Sequence of chain 1.A:
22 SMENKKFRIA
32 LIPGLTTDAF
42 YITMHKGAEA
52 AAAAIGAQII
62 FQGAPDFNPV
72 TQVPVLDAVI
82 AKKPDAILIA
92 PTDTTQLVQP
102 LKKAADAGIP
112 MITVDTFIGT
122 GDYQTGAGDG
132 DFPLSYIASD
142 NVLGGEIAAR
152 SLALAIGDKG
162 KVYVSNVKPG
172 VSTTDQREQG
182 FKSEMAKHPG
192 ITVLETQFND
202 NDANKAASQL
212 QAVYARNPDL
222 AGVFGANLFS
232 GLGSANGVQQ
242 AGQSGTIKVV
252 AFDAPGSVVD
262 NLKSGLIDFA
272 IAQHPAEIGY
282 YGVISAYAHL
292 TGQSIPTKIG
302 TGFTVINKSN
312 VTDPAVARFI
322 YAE

Binding-site contacts:
Ligand atom O3 contacts residue ASP254 of chain 1.A at 2.6 Å (salt-bridge).
Ligand atom O6 contacts residue ASN228 of chain 1.A at 3.1 Å (h-bond).
Ligand atom C4 contacts residue PHE41 of chain 1.A at 3.8 Å (hydrophobic).
Ligand atom C3 contacts residue ASP254 of chain 1.A at 3.5 Å.
Ligand atom C4 contacts residue GLN274 of chain 1.A at 3.9 Å.
Ligand atom O3 contacts residue ASN228 of chain 1.A at 3.5 Å.
Ligand atom O4 contacts residue PHE41 of chain 1.A at 3.7 Å.
Ligand atom O4 contacts residue GLN274 of chain 1.A at 2.9 Å (h-bond).
Ligand atom O5 contacts residue THR117 of chain 1.A at 4.0 Å.
Ligand atom O2 contacts residue PHE41 of chain 1.A at 3.5 Å.
Ligand atom O1 contacts residue PHE41 of chain 1.A at 3.2 Å.
Ligand atom O2 contacts residue ASP39 of chain 1.A at 2.7 Å (salt-bridge).
Ligand atom C1 contacts residue ASP254 of chain 1.A at 3.5 Å.
Ligand atom C2 contacts residue ASP254 of chain 1.A at 4.1 Å.
Ligand atom C3 contacts residue GLN274 of chain 1.A at 3.7 Å.
Ligand atom C3 contacts residue PHE41 of chain 1.A at 3.8 Å (hydrophobic).
Ligand atom C1 contacts residue ASN228 of chain 1.A at 3.6 Å.
Ligand atom C6 contacts residue TYR42 of chain 1.A at 4.0 Å (hydrophobic).
Ligand atom C4 contacts residue ASP116 of chain 1.A at 3.3 Å.
Ligand atom O3 contacts residue GLN274 of chain 1.A at 3.5 Å (h-bond).
Ligand atom O5 contacts residue ASP116 of chain 1.A at 2.7 Å (salt-bridge).
Ligand atom O4 contacts residue ASP116 of chain 1.A at 2.7 Å (salt-bridge).
Ligand atom O2 contacts residue TYR42 of chain 1.A at 3.2 Å.
Ligand atom O1 contacts residue ASP39 of chain 1.A at 2.8 Å (salt-bridge).
Ligand atom C2 contacts residue ASN228 of chain 1.A at 4.1 Å.
Ligand atom O6 contacts residue ASP39 of chain 1.A at 4.0 Å.
Ligand atom C5 contacts residue ASP116 of chain 1.A at 3.5 Å.
Ligand atom C4 contacts residue ARG178 of chain 1.A at 3.8 Å.
Ligand atom O4 contacts residue ARG178 of chain 1.A at 2.8 Å (salt-bridge).
Ligand atom O1 contacts residue LEU229 of chain 1.A at 3.2 Å.
Ligand atom C1 contacts residue ASP39 of chain 1.A at 3.2 Å.
Ligand atom O5 contacts residue THR174 of chain 1.A at 2.8 Å (h-bond).
Ligand atom C5 contacts residue THR174 of chain 1.A at 3.6 Å.
Ligand atom C6 contacts residue ASN228 of chain 1.A at 4.1 Å.
Ligand atom C1 contacts residue LEU229 of chain 1.A at 3.6 Å (hydrophobic).
Ligand atom C2 contacts residue ASP39 of chain 1.A at 3.4 Å.
Ligand atom O1 contacts residue ASP254 of chain 1.A at 3.3 Å (salt-bridge).
Ligand atom C5 contacts residue ARG178 of chain 1.A at 4.0 Å.
Ligand atom O5 contacts residue TYR42 of chain 1.A at 3.8 Å.
Ligand atom O3 contacts residue ARG178 of chain 1.A at 3.0 Å (salt-bridge).

A small-molecule ligand and the protein it binds are described below.
Small molecule (SMILES): OC[C@]1(O)OC[C@@H](O)[C@H](O)[C@@H]1O